A protein and the small-molecule ligand that binds it are described below.
Small molecule (SMILES): C[C@@H]1C(=O)C[C@@H](CC(O)O)C1(C)C

Binding-site contacts:
Ligand atom C9 contacts residue GLU244 of chain 1.B at 3.2 Å.
Ligand atom C7 contacts residue PHE79 of chain 1.B at 4.5 Å (hydrophobic).
Ligand atom C7 contacts residue LEU84 of chain 1.B at 4.0 Å (hydrophobic).
Ligand atom O2 contacts residue HIS145 of chain 1.B at 2.6 Å (h-bond).
Ligand atom C5 contacts residue HIS45 of chain 1.B at 4.1 Å.
Ligand atom C5 contacts residue PHE82 of chain 1.B at 3.7 Å (hydrophobic).
Ligand atom O1 contacts residue PHE82 of chain 1.B at 3.5 Å.
Ligand atom C6 contacts residue PHE82 of chain 1.B at 4.2 Å (hydrophobic).
Ligand atom O3 contacts residue HIS45 of chain 1.B at 4.5 Å.
Ligand atom C6 contacts residue TRP40 of chain 1.B at 3.6 Å (hydrophobic).
Ligand atom C6 contacts residue ILE77 of chain 1.B at 3.6 Å (hydrophobic).
Ligand atom C10 contacts residue GLU244 of chain 1.B at 3.3 Å.
Ligand atom O2 contacts residue GLU244 of chain 1.B at 2.6 Å (salt-bridge).
Ligand atom O3 contacts residue GLU244 of chain 1.B at 4.5 Å.
Ligand atom O3 contacts residue HIS145 of chain 1.B at 4.2 Å.
Ligand atom C1 contacts residue GLU244 of chain 1.B at 4.3 Å.
Ligand atom C7 contacts residue PHE82 of chain 1.B at 3.6 Å (hydrophobic).
Ligand atom C4 contacts residue HIS45 of chain 1.B at 4.0 Å.
Ligand atom C8 contacts residue GLU244 of chain 1.B at 3.6 Å.
Ligand atom C3 contacts residue TRP40 of chain 1.B at 4.4 Å (hydrophobic).
Ligand atom O3 contacts residue ASP154 of chain 1.B at 2.7 Å (salt-bridge).
Ligand atom C4 contacts residue TRP40 of chain 1.B at 4.0 Å (hydrophobic).
Ligand atom C8 contacts residue ILE150 of chain 1.B at 4.4 Å (hydrophobic).
Ligand atom C4 contacts residue PHE82 of chain 1.B at 4.0 Å (hydrophobic).
Ligand atom O1 contacts residue HIS45 of chain 1.B at 3.3 Å.
Ligand atom C5 contacts residue ILE93 of chain 1.B at 3.7 Å (hydrophobic).
Ligand atom O1 contacts residue TRP40 of chain 1.B at 2.8 Å (h-bond).
Ligand atom C1 contacts residue TRP90 of chain 1.B at 4.3 Å (hydrophobic).
Ligand atom C9 contacts residue ILE93 of chain 1.B at 3.7 Å (hydrophobic).
Ligand atom C10 contacts residue ASP154 of chain 1.B at 3.2 Å.
Ligand atom C1 contacts residue ILE93 of chain 1.B at 3.9 Å (hydrophobic).
Ligand atom C9 contacts residue TRP90 of chain 1.B at 3.8 Å (hydrophobic).
Ligand atom C6 contacts residue PRO144 of chain 1.B at 4.1 Å (hydrophobic).
Ligand atom O2 contacts residue ASP154 of chain 1.B at 3.0 Å (salt-bridge).
Ligand atom C10 contacts residue HIS145 of chain 1.B at 3.7 Å.

Sequence of chain 1.B:
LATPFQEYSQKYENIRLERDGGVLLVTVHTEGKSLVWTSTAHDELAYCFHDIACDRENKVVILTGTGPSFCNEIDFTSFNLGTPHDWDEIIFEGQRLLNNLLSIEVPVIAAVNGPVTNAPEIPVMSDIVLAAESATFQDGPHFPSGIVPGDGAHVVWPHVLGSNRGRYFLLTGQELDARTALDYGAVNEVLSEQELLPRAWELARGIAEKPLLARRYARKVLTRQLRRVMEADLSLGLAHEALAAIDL